Sequence of chain 2.B:
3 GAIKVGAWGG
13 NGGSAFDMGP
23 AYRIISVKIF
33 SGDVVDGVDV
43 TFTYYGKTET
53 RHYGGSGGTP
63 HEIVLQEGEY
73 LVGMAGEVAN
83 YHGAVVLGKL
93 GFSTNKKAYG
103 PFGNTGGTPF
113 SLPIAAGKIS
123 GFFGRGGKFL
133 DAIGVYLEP

Binding-site contacts:
Ligand atom O2 contacts residue GLY60 of chain 2.B at 4.0 Å.
Ligand atom C1 contacts residue ASP35 of chain 2.B at 4.1 Å.
Ligand atom O6 contacts residue SER33 of chain 2.B at 4.4 Å.
Ligand atom O3 contacts residue GLY60 of chain 2.B at 2.9 Å (h-bond).
Ligand atom C6 contacts residue GLY59 of chain 2.B at 4.3 Å.
Ligand atom C4 contacts residue ASP38 of chain 2.B at 3.5 Å.
Ligand atom C5 contacts residue PHE131 of chain 2.B at 4.4 Å (hydrophobic).
Ligand atom O1 contacts residue ASP35 of chain 2.B at 3.6 Å.
Ligand atom O5 contacts residue GLY60 of chain 2.B at 3.5 Å (h-bond).
Ligand atom C2 contacts residue GLY34 of chain 2.B at 4.1 Å.
Ligand atom O5 contacts residue GLY34 of chain 2.B at 3.8 Å.
Ligand atom O4 contacts residue GLY59 of chain 2.B at 3.6 Å.
Ligand atom C6 contacts residue GLY34 of chain 2.B at 4.3 Å.
Ligand atom C1 contacts residue GLY60 of chain 2.B at 3.5 Å.
Ligand atom C3 contacts residue GLY60 of chain 2.B at 3.8 Å.
Ligand atom C5 contacts residue ASP35 of chain 2.B at 4.1 Å.
Ligand atom O4 contacts residue PHE131 of chain 2.B at 4.4 Å.
Ligand atom O5 contacts residue TYR83 of chain 2.B at 4.1 Å.
Ligand atom O5 contacts residue GLY59 of chain 2.B at 3.8 Å.
Ligand atom C6 contacts residue ASP38 of chain 2.B at 3.5 Å.
Ligand atom C6 contacts residue TYR83 of chain 2.B at 4.0 Å (hydrophobic).
Ligand atom O5 contacts residue ASP35 of chain 2.B at 3.2 Å (salt-bridge).
Ligand atom O6 contacts residue GLY34 of chain 2.B at 3.2 Å.
Ligand atom C5 contacts residue ASP38 of chain 2.B at 4.1 Å.
Ligand atom C6 contacts residue VAL36 of chain 2.B at 4.0 Å (hydrophobic).
Ligand atom O6 contacts residue ASP38 of chain 2.B at 2.9 Å (salt-bridge).
Ligand atom C4 contacts residue GLY34 of chain 2.B at 4.2 Å.
Ligand atom C6 contacts residue ASP35 of chain 2.B at 3.8 Å.
Ligand atom O6 contacts residue GLY59 of chain 2.B at 3.9 Å.
Ligand atom C5 contacts residue GLY34 of chain 2.B at 4.4 Å.
Ligand atom C6 contacts residue PHE131 of chain 2.B at 3.3 Å (hydrophobic).
Ligand atom C2 contacts residue GLY60 of chain 2.B at 3.7 Å.
Ligand atom O3 contacts residue GLY59 of chain 2.B at 4.1 Å.
Ligand atom C4 contacts residue GLY60 of chain 2.B at 3.6 Å.
Ligand atom O4 contacts residue GLY60 of chain 2.B at 3.2 Å (h-bond).
Ligand atom O6 contacts residue VAL36 of chain 2.B at 3.3 Å (h-bond).
Ligand atom O4 contacts residue ASP38 of chain 2.B at 2.8 Å (salt-bridge).
Ligand atom O2 contacts residue THR61 of chain 2.B at 3.5 Å (h-bond).
Ligand atom O6 contacts residue PHE131 of chain 2.B at 4.1 Å.
Ligand atom O6 contacts residue ASP35 of chain 2.B at 2.9 Å (salt-bridge).

This protein binds this small molecule.
Small molecule (SMILES): OC[C@H]1O[C@@H](O[C@@H]2[C@@H](O)[C@H](O)O[C@H](CO)[C@H]2O)[C@H](O)[C@@H](O)[C@@H]1O